Sequence of chain 1.B:
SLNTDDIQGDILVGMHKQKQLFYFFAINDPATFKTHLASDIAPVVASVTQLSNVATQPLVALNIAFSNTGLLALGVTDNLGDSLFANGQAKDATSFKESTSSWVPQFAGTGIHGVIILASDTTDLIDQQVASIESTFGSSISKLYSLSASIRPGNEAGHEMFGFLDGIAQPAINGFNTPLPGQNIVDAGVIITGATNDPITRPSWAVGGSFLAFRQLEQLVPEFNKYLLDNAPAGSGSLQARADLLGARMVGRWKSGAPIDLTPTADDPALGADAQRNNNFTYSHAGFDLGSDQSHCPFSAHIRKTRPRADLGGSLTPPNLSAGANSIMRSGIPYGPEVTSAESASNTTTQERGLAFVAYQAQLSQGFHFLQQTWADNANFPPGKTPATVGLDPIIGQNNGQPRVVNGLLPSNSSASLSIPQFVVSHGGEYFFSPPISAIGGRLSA

Binding-site contacts:
Ligand atom C1 contacts residue ASN413 of chain 1.B at 1.4 Å.
Ligand atom O5 contacts residue SER415 of chain 1.B at 4.1 Å.
Ligand atom O7 contacts residue ASN413 of chain 1.B at 3.8 Å.
Ligand atom N2 contacts residue ASN413 of chain 1.B at 2.7 Å (h-bond).
Ligand atom C6 contacts residue SER415 of chain 1.B at 4.4 Å.
Ligand atom C8 contacts residue ASN413 of chain 1.B at 4.5 Å.
Ligand atom C1 contacts residue SER415 of chain 1.B at 4.0 Å.
Ligand atom O6 contacts residue SER415 of chain 1.B at 3.4 Å (h-bond).
Ligand atom C7 contacts residue ASN413 of chain 1.B at 3.4 Å.
Ligand atom C5 contacts residue SER415 of chain 1.B at 4.3 Å.
Ligand atom O5 contacts residue ALA416 of chain 1.B at 3.8 Å.
Ligand atom C1 contacts residue ALA416 of chain 1.B at 4.1 Å (hydrophobic).
Ligand atom C4 contacts residue ASN413 of chain 1.B at 4.1 Å.
Ligand atom C6 contacts residue ALA416 of chain 1.B at 4.5 Å (hydrophobic).
Ligand atom C3 contacts residue ASN413 of chain 1.B at 3.6 Å.
Ligand atom O6 contacts residue ALA416 of chain 1.B at 4.2 Å.
Ligand atom C2 contacts residue ASN413 of chain 1.B at 2.2 Å.
Ligand atom O5 contacts residue ASN413 of chain 1.B at 2.3 Å (h-bond).
Ligand atom C5 contacts residue ASN413 of chain 1.B at 3.6 Å.

This protein binds this small molecule.
Small molecule (SMILES): CC(=O)N[C@@H]1[C@@H](O)[C@H](O)[C@@H](CO)O[C@H]1O